Sequence of chain 1.A:
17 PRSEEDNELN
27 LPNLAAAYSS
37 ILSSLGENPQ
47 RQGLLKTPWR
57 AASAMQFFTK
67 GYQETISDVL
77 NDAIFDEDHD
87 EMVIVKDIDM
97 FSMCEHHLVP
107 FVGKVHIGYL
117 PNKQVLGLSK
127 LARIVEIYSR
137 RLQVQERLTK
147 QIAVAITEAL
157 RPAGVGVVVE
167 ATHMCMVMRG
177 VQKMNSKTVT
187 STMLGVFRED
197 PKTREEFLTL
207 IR

Sequence of chain 1.J:
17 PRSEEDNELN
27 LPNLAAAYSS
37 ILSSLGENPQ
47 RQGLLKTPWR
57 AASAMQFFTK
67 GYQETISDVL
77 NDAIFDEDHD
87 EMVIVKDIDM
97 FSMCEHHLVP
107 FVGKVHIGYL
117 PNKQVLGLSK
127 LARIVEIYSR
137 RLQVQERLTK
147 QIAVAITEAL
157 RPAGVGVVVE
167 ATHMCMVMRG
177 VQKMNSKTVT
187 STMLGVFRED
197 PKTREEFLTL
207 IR

Sequence of chain 1.B:
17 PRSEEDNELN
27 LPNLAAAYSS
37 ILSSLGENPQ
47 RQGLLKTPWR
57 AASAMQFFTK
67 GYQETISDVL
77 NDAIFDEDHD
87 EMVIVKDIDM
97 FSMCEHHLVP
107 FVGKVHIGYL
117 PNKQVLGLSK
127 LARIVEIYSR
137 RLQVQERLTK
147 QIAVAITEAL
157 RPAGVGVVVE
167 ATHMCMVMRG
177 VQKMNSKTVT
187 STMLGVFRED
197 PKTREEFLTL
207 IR

Binding-site contacts:
Ligand atom N3 contacts residue LEU124 of chain 1.B at 3.6 Å.
Ligand atom C1 contacts residue LEU124 of chain 1.B at 3.8 Å (hydrophobic).
Ligand atom O9 contacts residue LYS126 of chain 1.B at 3.4 Å (salt-bridge).
Ligand atom N3 contacts residue GLU142 of chain 1.A at 3.0 Å (salt-bridge).
Ligand atom O3 contacts residue ARG56 of chain 1.J at 2.7 Å (salt-bridge).
Ligand atom C4 contacts residue HIS102 of chain 1.A at 3.2 Å.
Ligand atom O10 contacts residue ARG175 of chain 1.A at 2.8 Å (salt-bridge).
Ligand atom O9 contacts residue ARG129 of chain 1.B at 3.4 Å (salt-bridge).
Ligand atom O10 contacts residue SER125 of chain 1.B at 3.4 Å (h-bond).
Ligand atom O2 contacts residue ASN77 of chain 1.B at 3.1 Å (h-bond).
Ligand atom O13 contacts residue HIS169 of chain 1.A at 3.5 Å.
Ligand atom N contacts residue VAL121 of chain 1.B at 3.8 Å.
Ligand atom O8 contacts residue ARG175 of chain 1.A at 3.1 Å (salt-bridge).
Ligand atom O5 contacts residue HIS103 of chain 1.A at 3.0 Å (h-bond).
Ligand atom O13 contacts residue VAL140 of chain 1.A at 3.2 Å.
Ligand atom O5 contacts residue ARG175 of chain 1.A at 3.4 Å (salt-bridge).
Ligand atom O12 contacts residue SER125 of chain 1.B at 3.1 Å (h-bond).
Ligand atom P2 contacts residue ARG175 of chain 1.A at 3.7 Å.
Ligand atom C4 contacts residue ZN1 of chain 1.OA at 3.6 Å.
Ligand atom N1 contacts residue GLY123 of chain 1.B at 3.6 Å.
Ligand atom O4 contacts residue ARG56 of chain 1.J at 3.5 Å.
Ligand atom O11 contacts residue SER125 of chain 1.B at 3.2 Å.
Ligand atom O8 contacts residue ARG129 of chain 1.B at 2.8 Å (salt-bridge).
Ligand atom N2 contacts residue HIS102 of chain 1.A at 3.5 Å (h-bond).
Ligand atom N contacts residue LEU122 of chain 1.B at 3.0 Å (h-bond).
Ligand atom C7 contacts residue ARG56 of chain 1.J at 3.6 Å.
Ligand atom N1 contacts residue LEU124 of chain 1.B at 3.1 Å (h-bond).
Ligand atom P2 contacts residue ARG129 of chain 1.B at 3.8 Å.
Ligand atom C5 contacts residue LEU124 of chain 1.B at 3.7 Å (hydrophobic).
Ligand atom O13 contacts residue GLN141 of chain 1.A at 2.8 Å (h-bond).
Ligand atom C10 contacts residue LEU124 of chain 1.B at 3.7 Å (hydrophobic).
Ligand atom O11 contacts residue GLY123 of chain 1.B at 3.6 Å.
Ligand atom N contacts residue GLU142 of chain 1.A at 3.1 Å (salt-bridge).
Ligand atom O contacts residue HIS102 of chain 1.A at 3.7 Å.
Ligand atom C contacts residue LEU124 of chain 1.B at 3.5 Å (hydrophobic).
Ligand atom C3 contacts residue HIS102 of chain 1.A at 3.6 Å.
Ligand atom O9 contacts residue SER125 of chain 1.B at 3.2 Å.
Ligand atom P contacts residue ARG56 of chain 1.J at 3.8 Å.
Ligand atom O2 contacts residue LYS126 of chain 1.B at 3.4 Å (salt-bridge).
Ligand atom O11 contacts residue LYS126 of chain 1.B at 3.6 Å.

A small-molecule ligand and the protein it binds are described below.
Small molecule (SMILES): Nc1nc2c(ccn2[C@@H]2O[C@H](COP(=O)(O)OP(=O)(O)OP(=O)(O)O)[C@@H](O)[C@H]2O)c(=O)[nH]1